Binding-site contacts:
Ligand atom C8 contacts residue SER398 of chain 1.B at 3.1 Å.
Ligand atom O7 contacts residue ASN371 of chain 1.B at 4.3 Å.
Ligand atom N2 contacts residue SER398 of chain 1.B at 3.6 Å.
Ligand atom O5 contacts residue ASN371 of chain 1.B at 2.4 Å (h-bond).
Ligand atom C3 contacts residue ASN371 of chain 1.B at 3.8 Å.
Ligand atom C7 contacts residue ASN99 of chain 1.B at 4.5 Å.
Ligand atom N2 contacts residue ASN371 of chain 1.B at 2.8 Å (h-bond).
Ligand atom C1 contacts residue ASN371 of chain 1.B at 1.4 Å.
Ligand atom C7 contacts residue SER398 of chain 1.B at 3.8 Å.
Ligand atom C7 contacts residue ASN371 of chain 1.B at 3.8 Å.
Ligand atom C2 contacts residue ASN371 of chain 1.B at 2.4 Å.
Ligand atom C5 contacts residue ASN371 of chain 1.B at 3.7 Å.
Ligand atom C8 contacts residue ASN99 of chain 1.B at 3.4 Å.
Ligand atom C8 contacts residue NAG1 of chain 1.F at 3.5 Å.
Ligand atom C4 contacts residue ASN371 of chain 1.B at 4.2 Å.

Sequence of chain 1.B:
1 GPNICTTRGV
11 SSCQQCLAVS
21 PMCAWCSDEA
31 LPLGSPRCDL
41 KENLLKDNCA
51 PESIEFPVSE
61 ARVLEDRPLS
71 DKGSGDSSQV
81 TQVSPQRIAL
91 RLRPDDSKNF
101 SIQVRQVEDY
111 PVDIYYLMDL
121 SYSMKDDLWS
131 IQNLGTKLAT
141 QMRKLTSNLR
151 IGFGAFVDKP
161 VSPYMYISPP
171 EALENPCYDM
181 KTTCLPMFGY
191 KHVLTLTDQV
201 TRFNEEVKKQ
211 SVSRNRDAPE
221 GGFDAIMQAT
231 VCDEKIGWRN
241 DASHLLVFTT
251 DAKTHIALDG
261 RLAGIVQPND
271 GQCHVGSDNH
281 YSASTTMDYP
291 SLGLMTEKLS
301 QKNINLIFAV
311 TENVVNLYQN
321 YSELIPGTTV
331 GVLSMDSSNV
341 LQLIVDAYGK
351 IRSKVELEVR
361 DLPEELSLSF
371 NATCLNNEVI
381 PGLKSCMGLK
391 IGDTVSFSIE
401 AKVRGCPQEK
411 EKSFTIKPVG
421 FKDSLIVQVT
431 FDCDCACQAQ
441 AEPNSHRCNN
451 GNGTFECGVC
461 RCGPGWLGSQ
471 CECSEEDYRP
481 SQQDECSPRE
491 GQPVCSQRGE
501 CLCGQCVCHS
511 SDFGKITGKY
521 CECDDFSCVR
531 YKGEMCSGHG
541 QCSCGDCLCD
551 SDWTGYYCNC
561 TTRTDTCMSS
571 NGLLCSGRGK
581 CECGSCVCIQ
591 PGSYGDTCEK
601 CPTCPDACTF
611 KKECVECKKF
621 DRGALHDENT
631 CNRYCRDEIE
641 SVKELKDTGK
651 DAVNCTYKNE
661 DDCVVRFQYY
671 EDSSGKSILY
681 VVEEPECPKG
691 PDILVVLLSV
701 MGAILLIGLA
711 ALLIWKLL

The protein below binds the small molecule below.
Small molecule (SMILES): CC(=O)N[C@H]1[C@H](O[C@H]2[C@H](O)[C@@H](NC(C)=O)CO[C@@H]2CO)O[C@H](CO)[C@@H](O[C@@H]2O[C@H](CO[C@@H]3O[C@H](CO)[C@@H](O)[C@H](O)[C@@H]3O)[C@@H](O)[C@H](O[C@@H]3O[C@H](CO)[C@@H](O)[C@H](O)[C@@H]3O)[C@@H]2O)[C@@H]1O